Binding-site contacts:
Ligand atom O1B contacts residue LYS17 of chain 1.D at 2.9 Å (salt-bridge).
Ligand atom PB contacts residue MG1 of chain 1.M at 3.2 Å.
Ligand atom O4' contacts residue LYS118 of chain 1.D at 3.2 Å (salt-bridge).
Ligand atom O3G contacts residue PRO35 of chain 1.D at 3.3 Å.
Ligand atom C2' contacts residue VAL30 of chain 1.D at 3.4 Å (hydrophobic).
Ligand atom O1B contacts residue GLY14 of chain 1.D at 3.5 Å (h-bond).
Ligand atom O1G contacts residue GLY14 of chain 1.D at 3.5 Å (h-bond).
Ligand atom C3B contacts residue GLY14 of chain 1.D at 3.4 Å.
Ligand atom O1A contacts residue ALA19 of chain 1.D at 2.7 Å (h-bond).
Ligand atom O2G contacts residue MG1 of chain 1.M at 1.9 Å.
Ligand atom O6 contacts residue ASP120 of chain 1.D at 3.4 Å (salt-bridge).
Ligand atom C6 contacts residue ASP120 of chain 1.D at 3.5 Å.
Ligand atom O2' contacts residue ASP31 of chain 1.D at 3.6 Å.
Ligand atom O2' contacts residue VAL30 of chain 1.D at 2.7 Å (h-bond).
Ligand atom O3A contacts residue GLY16 of chain 1.D at 3.1 Å (h-bond).
Ligand atom C6 contacts residue LYS118 of chain 1.D at 3.5 Å.
Ligand atom N2 contacts residue ASP120 of chain 1.D at 2.9 Å (salt-bridge).
Ligand atom O1A contacts residue GLY16 of chain 1.D at 3.4 Å.
Ligand atom PG contacts residue MG1 of chain 1.M at 3.2 Å.
Ligand atom O1G contacts residue ASP13 of chain 1.D at 3.5 Å.
Ligand atom O6 contacts residue LYS118 of chain 1.D at 3.4 Å.
Ligand atom O2' contacts residue PHE29 of chain 1.D at 3.2 Å.
Ligand atom C4 contacts residue PHE29 of chain 1.D at 3.6 Å (hydrophobic).
Ligand atom O6 contacts residue ASN117 of chain 1.D at 3.2 Å (h-bond).
Ligand atom O3G contacts residue THR36 of chain 1.D at 3.5 Å (h-bond).
Ligand atom O1A contacts residue SER18 of chain 1.D at 3.4 Å (h-bond).
Ligand atom O1B contacts residue GLY16 of chain 1.D at 3.2 Å (h-bond).
Ligand atom O2G contacts residue THR36 of chain 1.D at 2.9 Å (h-bond).
Ligand atom N1 contacts residue ASP120 of chain 1.D at 2.7 Å (salt-bridge).
Ligand atom N7 contacts residue ASN117 of chain 1.D at 3.1 Å (h-bond).
Ligand atom O6 contacts residue ALA147 of chain 1.D at 2.8 Å (h-bond).
Ligand atom O2B contacts residue SER18 of chain 1.D at 2.9 Å (h-bond).
Ligand atom O2B contacts residue LYS17 of chain 1.D at 3.5 Å (salt-bridge).
Ligand atom C3B contacts residue MG1 of chain 1.M at 3.5 Å.
Ligand atom O1G contacts residue GLY61 of chain 1.D at 3.3 Å (h-bond).
Ligand atom O1G contacts residue LYS17 of chain 1.D at 2.8 Å (salt-bridge).
Ligand atom N2 contacts residue LEU121 of chain 1.D at 3.5 Å.
Ligand atom O6 contacts residue SER146 of chain 1.D at 3.4 Å.
Ligand atom O1B contacts residue VAL15 of chain 1.D at 3.3 Å (h-bond).
Ligand atom O2B contacts residue MG1 of chain 1.M at 2.0 Å.

This small molecule binds to this protein.
Small molecule (SMILES): Nc1nc2c(ncn2[C@@H]2O[C@H](CO[P](=O)(O)O[P](=O)(O)CP(=O)(O)O)[C@@H](O)[C@H]2O)c(=O)[nH]1

Sequence of chain 1.D:
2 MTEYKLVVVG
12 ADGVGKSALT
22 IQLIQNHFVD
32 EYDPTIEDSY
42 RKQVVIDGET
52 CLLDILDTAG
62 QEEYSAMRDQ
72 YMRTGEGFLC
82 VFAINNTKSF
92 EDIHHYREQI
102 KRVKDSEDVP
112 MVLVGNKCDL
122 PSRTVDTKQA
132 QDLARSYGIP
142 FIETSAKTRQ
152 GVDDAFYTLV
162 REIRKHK